The small molecule below binds the protein below.
Small molecule (SMILES): CC(=O)N[C@@H]1[C@@H](O)[C@H](O)[C@@H](CO)O[C@@H]1O

Sequence of chain 1.B:
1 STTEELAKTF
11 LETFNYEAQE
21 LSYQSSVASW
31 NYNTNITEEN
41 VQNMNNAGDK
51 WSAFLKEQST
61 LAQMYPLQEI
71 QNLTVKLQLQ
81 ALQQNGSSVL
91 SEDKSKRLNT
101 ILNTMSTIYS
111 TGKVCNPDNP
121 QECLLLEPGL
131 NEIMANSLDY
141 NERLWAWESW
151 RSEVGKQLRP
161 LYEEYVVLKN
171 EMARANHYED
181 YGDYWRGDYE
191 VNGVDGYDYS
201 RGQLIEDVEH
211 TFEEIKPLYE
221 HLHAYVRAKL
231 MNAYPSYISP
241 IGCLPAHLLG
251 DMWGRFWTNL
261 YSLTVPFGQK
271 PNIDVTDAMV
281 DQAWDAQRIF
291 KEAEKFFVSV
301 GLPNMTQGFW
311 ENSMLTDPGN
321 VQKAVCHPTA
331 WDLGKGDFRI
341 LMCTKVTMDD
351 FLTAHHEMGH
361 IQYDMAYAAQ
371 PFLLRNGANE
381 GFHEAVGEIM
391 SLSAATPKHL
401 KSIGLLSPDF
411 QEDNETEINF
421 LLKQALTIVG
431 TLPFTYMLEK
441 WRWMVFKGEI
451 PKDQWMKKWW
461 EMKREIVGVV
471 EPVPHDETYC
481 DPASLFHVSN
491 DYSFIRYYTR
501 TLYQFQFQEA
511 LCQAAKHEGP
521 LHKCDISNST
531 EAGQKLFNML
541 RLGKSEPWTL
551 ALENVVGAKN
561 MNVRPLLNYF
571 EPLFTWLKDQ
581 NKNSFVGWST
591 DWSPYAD

Binding-site contacts:
Ligand atom C4 contacts residue NDG1 of chain 1.I at 3.4 Å.
Ligand atom O5 contacts residue ASN72 of chain 1.B at 3.0 Å (h-bond).
Ligand atom C6 contacts residue NDG1 of chain 1.I at 3.3 Å.
Ligand atom O1 contacts residue ASN72 of chain 1.B at 2.6 Å (h-bond).
Ligand atom O6 contacts residue LYS8 of chain 1.B at 3.2 Å.
Ligand atom C5 contacts residue NDG1 of chain 1.I at 4.4 Å.
Ligand atom C6 contacts residue LYS8 of chain 1.B at 4.3 Å.
Ligand atom C5 contacts residue THR74 of chain 1.B at 4.4 Å.
Ligand atom O6 contacts residue ASN72 of chain 1.B at 2.5 Å (h-bond).
Ligand atom C1 contacts residue ASN72 of chain 1.B at 3.3 Å.
Ligand atom O6 contacts residue VAL75 of chain 1.B at 3.6 Å.
Ligand atom O6 contacts residue NDG1 of chain 1.I at 3.8 Å.
Ligand atom O4 contacts residue NDG1 of chain 1.I at 3.2 Å.
Ligand atom O5 contacts residue LYS8 of chain 1.B at 4.2 Å.
Ligand atom O3 contacts residue NDG1 of chain 1.I at 2.6 Å (h-bond).
Ligand atom C6 contacts residue ASN72 of chain 1.B at 3.3 Å.
Ligand atom C3 contacts residue NDG1 of chain 1.I at 3.6 Å.
Ligand atom C5 contacts residue ASN72 of chain 1.B at 3.4 Å.